Binding-site contacts:
Ligand atom C3 contacts residue TYR158 of chain 1.A at 4.1 Å (hydrophobic).
Ligand atom C4 contacts residue TYR99 of chain 1.A at 4.0 Å (hydrophobic).
Ligand atom C2 contacts residue GLY189 of chain 1.A at 4.1 Å.
Ligand atom C7 contacts residue LEU212 of chain 1.A at 4.3 Å (hydrophobic).
Ligand atom O3 contacts residue GLU155 of chain 1.A at 3.2 Å (salt-bridge).
Ligand atom C7 contacts residue LEU209 of chain 1.A at 4.4 Å (hydrophobic).
Ligand atom C2 contacts residue VAL146 of chain 1.A at 4.4 Å (hydrophobic).
Ligand atom O3 contacts residue TYR158 of chain 1.A at 3.2 Å.
Ligand atom C7 contacts residue GLY189 of chain 1.A at 3.5 Å.
Ligand atom C6 contacts residue NDP1 of chain 1.C at 3.4 Å.
Ligand atom C1 contacts residue GLY189 of chain 1.A at 4.3 Å.
Ligand atom N8 contacts residue TYR99 of chain 1.A at 4.2 Å.
Ligand atom C3 contacts residue SER147 of chain 1.A at 3.4 Å.
Ligand atom C5 contacts residue GLU155 of chain 1.A at 3.8 Å.
Ligand atom C6 contacts residue VAL196 of chain 1.A at 4.0 Å (hydrophobic).
Ligand atom C1 contacts residue LEU212 of chain 1.A at 3.6 Å (hydrophobic).
Ligand atom O3 contacts residue SER145 of chain 1.A at 2.9 Å (h-bond).
Ligand atom C1 contacts residue GLU155 of chain 1.A at 4.0 Å.
Ligand atom C7 contacts residue VAL190 of chain 1.A at 3.9 Å (hydrophobic).
Ligand atom C5 contacts residue TYR99 of chain 1.A at 3.5 Å (hydrophobic).
Ligand atom C3 contacts residue NDP1 of chain 1.C at 3.9 Å.
Ligand atom C9 contacts residue GLU155 of chain 1.A at 3.8 Å.
Ligand atom C5 contacts residue LEU195 of chain 1.A at 4.2 Å (hydrophobic).
Ligand atom C9 contacts residue LEU209 of chain 1.A at 3.7 Å (hydrophobic).
Ligand atom O3 contacts residue SER147 of chain 1.A at 2.9 Å (h-bond).
Ligand atom C2 contacts residue SER147 of chain 1.A at 3.4 Å.
Ligand atom C6 contacts residue LEU195 of chain 1.A at 4.2 Å (hydrophobic).
Ligand atom O3 contacts residue NDP1 of chain 1.C at 3.3 Å.
Ligand atom C9 contacts residue LEU212 of chain 1.A at 4.4 Å (hydrophobic).
Ligand atom C7 contacts residue NDP1 of chain 1.C at 3.7 Å.
Ligand atom C3 contacts residue SER145 of chain 1.A at 4.0 Å.
Ligand atom N8 contacts residue GLU155 of chain 1.A at 3.1 Å (salt-bridge).
Ligand atom C2 contacts residue LEU212 of chain 1.A at 4.4 Å (hydrophobic).
Ligand atom C4 contacts residue TYR158 of chain 1.A at 4.3 Å (hydrophobic).
Ligand atom C9 contacts residue TYR99 of chain 1.A at 4.2 Å (hydrophobic).
Ligand atom C9 contacts residue THR199 of chain 1.A at 4.3 Å.
Ligand atom C4 contacts residue GLU155 of chain 1.A at 3.4 Å.
Ligand atom C3 contacts residue GLU155 of chain 1.A at 2.9 Å.
Ligand atom C2 contacts residue GLU155 of chain 1.A at 3.1 Å.
Ligand atom C4 contacts residue LEU195 of chain 1.A at 4.4 Å (hydrophobic).

Sequence of chain 1.A:
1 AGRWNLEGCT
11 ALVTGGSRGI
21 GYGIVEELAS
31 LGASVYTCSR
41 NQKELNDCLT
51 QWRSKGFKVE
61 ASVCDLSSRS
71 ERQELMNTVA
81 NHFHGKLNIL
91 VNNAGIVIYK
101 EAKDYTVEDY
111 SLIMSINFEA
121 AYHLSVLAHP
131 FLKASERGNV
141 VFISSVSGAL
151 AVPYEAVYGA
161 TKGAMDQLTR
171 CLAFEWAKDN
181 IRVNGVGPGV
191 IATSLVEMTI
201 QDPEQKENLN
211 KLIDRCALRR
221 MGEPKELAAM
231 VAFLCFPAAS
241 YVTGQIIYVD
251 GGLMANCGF

A small-molecule ligand and the protein it binds are described below.
Small molecule (SMILES): CN1[C@@H]2CC[C@H]1CC(=O)C2